The small molecule below binds the protein below.
Small molecule (SMILES): [H]/N=C(\NO)c1cccc(C(C)(C)NC(=O)Nc2ccc(Cl)cc2)c1

Binding-site contacts:
Ligand atom C3 contacts residue MET305 of chain 1.H at 3.7 Å (hydrophobic).
Ligand atom N2 contacts residue ALA167 of chain 1.H at 3.5 Å.
Ligand atom C10 contacts residue GLU332 of chain 1.H at 3.4 Å.
Ligand atom N1 contacts residue IMP1 of chain 1.GA at 3.7 Å.
Ligand atom CL contacts residue VAL46 of chain 1.D at 3.8 Å.
Ligand atom N2 contacts residue TYR361 of chain 1.D at 3.7 Å.
Ligand atom C13 contacts residue GLU332 of chain 1.H at 3.7 Å.
Ligand atom C1 contacts residue GLY306 of chain 1.H at 3.9 Å.
Ligand atom C13 contacts residue MET311 of chain 1.H at 3.7 Å (hydrophobic).
Ligand atom N2 contacts residue THR224 of chain 1.H at 3.4 Å (h-bond).
Ligand atom C17 contacts residue GLU332 of chain 1.H at 3.7 Å.
Ligand atom C17 contacts residue ALA167 of chain 1.H at 3.9 Å (hydrophobic).
Ligand atom N2 contacts residue GLU332 of chain 1.H at 3.3 Å (salt-bridge).
Ligand atom C7 contacts residue IMP1 of chain 1.GA at 3.6 Å.
Ligand atom C22 contacts residue PRO48 of chain 1.D at 3.9 Å (hydrophobic).
Ligand atom N1 contacts residue ALA167 of chain 1.H at 3.8 Å.
Ligand atom N3 contacts residue GLU332 of chain 1.H at 3.0 Å (salt-bridge).
Ligand atom C18 contacts residue ALA167 of chain 1.H at 4.0 Å (hydrophobic).
Ligand atom C22 contacts residue TYR361 of chain 1.D at 3.8 Å (hydrophobic).
Ligand atom O2 contacts residue ALA167 of chain 1.H at 3.9 Å.
Ligand atom C22 contacts residue GLU332 of chain 1.H at 3.8 Å.
Ligand atom CL contacts residue PRO48 of chain 1.D at 4.0 Å.
Ligand atom CL contacts residue GLY360 of chain 1.D at 3.4 Å.
Ligand atom C2 contacts residue GLY306 of chain 1.H at 3.6 Å.
Ligand atom C5 contacts residue ALA167 of chain 1.H at 3.8 Å (hydrophobic).
Ligand atom C21 contacts residue SER357 of chain 1.D at 3.7 Å.
Ligand atom C7 contacts residue ALA167 of chain 1.H at 3.5 Å (hydrophobic).
Ligand atom C6 contacts residue ALA167 of chain 1.H at 3.7 Å (hydrophobic).
Ligand atom C13 contacts residue VAL330 of chain 1.H at 3.5 Å (hydrophobic).
Ligand atom C20 contacts residue PRO48 of chain 1.D at 3.7 Å (hydrophobic).
Ligand atom N4 contacts residue GLU332 of chain 1.H at 2.8 Å (salt-bridge).
Ligand atom C12 contacts residue MET311 of chain 1.H at 3.8 Å (hydrophobic).
Ligand atom C3 contacts residue GLY306 of chain 1.H at 3.7 Å.
Ligand atom C13 contacts residue GLY306 of chain 1.H at 3.7 Å.
Ligand atom CL contacts residue HIS168 of chain 1.H at 3.7 Å.
Ligand atom N2 contacts residue IMP1 of chain 1.GA at 3.4 Å.
Ligand atom N4 contacts residue ALA167 of chain 1.H at 3.8 Å.
Ligand atom C10 contacts residue ALA167 of chain 1.H at 3.8 Å (hydrophobic).
Ligand atom C21 contacts residue PRO48 of chain 1.D at 3.6 Å (hydrophobic).
Ligand atom O1 contacts residue IMP1 of chain 1.GA at 3.4 Å (h-bond).

Sequence of chain 1.D:
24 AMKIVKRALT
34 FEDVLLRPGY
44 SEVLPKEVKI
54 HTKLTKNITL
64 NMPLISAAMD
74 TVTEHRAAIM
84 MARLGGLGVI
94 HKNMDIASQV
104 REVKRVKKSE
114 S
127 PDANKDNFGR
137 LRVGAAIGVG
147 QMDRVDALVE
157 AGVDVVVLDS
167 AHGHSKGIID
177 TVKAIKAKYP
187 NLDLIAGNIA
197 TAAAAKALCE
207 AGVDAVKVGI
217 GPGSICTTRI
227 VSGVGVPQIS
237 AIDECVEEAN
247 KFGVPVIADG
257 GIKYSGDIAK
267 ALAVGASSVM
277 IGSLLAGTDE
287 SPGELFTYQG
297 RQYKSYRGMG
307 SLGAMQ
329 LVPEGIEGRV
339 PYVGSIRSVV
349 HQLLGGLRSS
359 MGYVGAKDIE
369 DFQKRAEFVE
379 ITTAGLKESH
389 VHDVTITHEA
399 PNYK

Sequence of chain 1.H:
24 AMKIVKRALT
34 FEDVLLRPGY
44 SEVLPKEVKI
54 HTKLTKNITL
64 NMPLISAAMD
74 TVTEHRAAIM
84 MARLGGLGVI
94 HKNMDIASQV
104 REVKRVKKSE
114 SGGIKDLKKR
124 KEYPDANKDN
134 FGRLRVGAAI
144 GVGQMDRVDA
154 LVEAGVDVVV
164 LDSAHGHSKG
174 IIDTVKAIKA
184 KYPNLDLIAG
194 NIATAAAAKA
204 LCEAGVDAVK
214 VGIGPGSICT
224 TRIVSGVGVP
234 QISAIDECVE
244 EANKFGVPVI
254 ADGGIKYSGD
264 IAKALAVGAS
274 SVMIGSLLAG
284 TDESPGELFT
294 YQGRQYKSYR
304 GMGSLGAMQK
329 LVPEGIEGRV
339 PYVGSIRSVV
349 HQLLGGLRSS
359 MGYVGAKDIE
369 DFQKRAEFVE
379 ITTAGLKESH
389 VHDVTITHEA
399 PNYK